Binding-site contacts:
Ligand atom C4D contacts residue TYR74 of chain 1.A at 3.5 Å (hydrophobic).
Ligand atom NC contacts residue ASP72 of chain 1.A at 3.0 Å (salt-bridge).
Ligand atom CAC contacts residue CYS102 of chain 1.A at 1.7 Å (hydrophobic).
Ligand atom C3A contacts residue PHE75 of chain 1.A at 3.6 Å (hydrophobic).
Ligand atom C3C contacts residue CYS102 of chain 1.A at 2.8 Å (hydrophobic).
Ligand atom C4A contacts residue PHE75 of chain 1.A at 3.4 Å (hydrophobic).
Ligand atom CHD contacts residue ARG73 of chain 1.A at 3.3 Å.
Ligand atom C1D contacts residue ASP72 of chain 1.A at 3.2 Å.
Ligand atom O2A contacts residue ARG87 of chain 1.A at 3.1 Å (salt-bridge).
Ligand atom OB contacts residue ILE115 of chain 1.A at 3.2 Å.
Ligand atom NB contacts residue TYR103 of chain 1.A at 3.1 Å (h-bond).
Ligand atom CMB contacts residue PHE43 of chain 1.A at 3.3 Å (hydrophobic).
Ligand atom C2A contacts residue TYR103 of chain 1.A at 3.3 Å (hydrophobic).
Ligand atom CHA contacts residue ASP72 of chain 1.A at 3.6 Å.
Ligand atom ND contacts residue ASP72 of chain 1.A at 2.3 Å (salt-bridge).
Ligand atom NA contacts residue TYR103 of chain 1.A at 3.1 Å.
Ligand atom CMA contacts residue GLN89 of chain 1.A at 3.2 Å.
Ligand atom C4C contacts residue ASP72 of chain 1.A at 3.5 Å.
Ligand atom C1A contacts residue ASP72 of chain 1.A at 3.6 Å.
Ligand atom CAA contacts residue GLN89 of chain 1.A at 3.1 Å.
Ligand atom C4D contacts residue ASP72 of chain 1.A at 3.4 Å.
Ligand atom O2D contacts residue LEU99 of chain 1.A at 3.3 Å.
Ligand atom O2D contacts residue TYR103 of chain 1.A at 3.5 Å.
Ligand atom OC contacts residue VAL70 of chain 1.A at 3.6 Å.
Ligand atom NA contacts residue ASP72 of chain 1.A at 2.8 Å (salt-bridge).
Ligand atom OB contacts residue HIS133 of chain 1.A at 2.9 Å (h-bond).
Ligand atom CGA contacts residue TYR83 of chain 1.A at 3.4 Å (hydrophobic).
Ligand atom CMA contacts residue TYR103 of chain 1.A at 3.2 Å (hydrophobic).
Ligand atom O1D contacts residue VAL100 of chain 1.A at 3.7 Å.
Ligand atom O2D contacts residue VAL100 of chain 1.A at 3.0 Å (h-bond).
Ligand atom C3A contacts residue GLN89 of chain 1.A at 3.6 Å.
Ligand atom C4A contacts residue TYR103 of chain 1.A at 3.3 Å (hydrophobic).
Ligand atom CBA contacts residue TYR83 of chain 1.A at 3.4 Å (hydrophobic).
Ligand atom O1A contacts residue ARG87 of chain 1.A at 3.4 Å (salt-bridge).
Ligand atom CBC contacts residue CYS102 of chain 1.A at 2.6 Å (hydrophobic).
Ligand atom CBB contacts residue CYS41 of chain 1.A at 3.6 Å (hydrophobic).
Ligand atom C1A contacts residue TYR103 of chain 1.A at 3.4 Å (hydrophobic).
Ligand atom C3A contacts residue TYR103 of chain 1.A at 2.9 Å (hydrophobic).
Ligand atom CHD contacts residue ASP72 of chain 1.A at 3.5 Å.
Ligand atom O1A contacts residue TYR83 of chain 1.A at 2.6 Å (h-bond).

Sequence of chain 1.A:
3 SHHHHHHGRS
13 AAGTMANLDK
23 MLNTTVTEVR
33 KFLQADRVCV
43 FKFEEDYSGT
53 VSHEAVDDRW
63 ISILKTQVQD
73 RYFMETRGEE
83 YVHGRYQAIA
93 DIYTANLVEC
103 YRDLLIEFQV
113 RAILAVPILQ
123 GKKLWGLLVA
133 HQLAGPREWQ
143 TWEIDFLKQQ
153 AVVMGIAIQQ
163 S

A protein and the small-molecule ligand that binds it are described below.
Small molecule (SMILES): C=CC1=C(C)/C(=C/c2[nH]c(/C=C3\N=C(/C=C4\NC(=O)[C@H](C)[C@@H]4C=C)C(C)=C3CCC(=O)O)c(CCC(=O)O)c2C)NC1=O